Sequence of chain 1.D:
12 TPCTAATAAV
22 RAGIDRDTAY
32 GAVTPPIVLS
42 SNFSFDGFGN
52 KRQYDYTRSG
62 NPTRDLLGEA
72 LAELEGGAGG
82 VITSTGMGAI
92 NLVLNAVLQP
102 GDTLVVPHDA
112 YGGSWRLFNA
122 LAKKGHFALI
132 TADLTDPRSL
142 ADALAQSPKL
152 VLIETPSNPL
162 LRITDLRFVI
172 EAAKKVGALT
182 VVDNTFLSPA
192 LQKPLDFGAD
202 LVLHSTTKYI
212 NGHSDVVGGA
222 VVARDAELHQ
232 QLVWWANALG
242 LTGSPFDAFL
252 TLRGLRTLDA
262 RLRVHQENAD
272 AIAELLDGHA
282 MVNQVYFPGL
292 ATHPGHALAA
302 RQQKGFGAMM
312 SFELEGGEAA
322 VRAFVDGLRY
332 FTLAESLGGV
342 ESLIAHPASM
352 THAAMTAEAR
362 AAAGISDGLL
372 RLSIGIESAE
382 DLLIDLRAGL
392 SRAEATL

Sequence of chain 1.C:
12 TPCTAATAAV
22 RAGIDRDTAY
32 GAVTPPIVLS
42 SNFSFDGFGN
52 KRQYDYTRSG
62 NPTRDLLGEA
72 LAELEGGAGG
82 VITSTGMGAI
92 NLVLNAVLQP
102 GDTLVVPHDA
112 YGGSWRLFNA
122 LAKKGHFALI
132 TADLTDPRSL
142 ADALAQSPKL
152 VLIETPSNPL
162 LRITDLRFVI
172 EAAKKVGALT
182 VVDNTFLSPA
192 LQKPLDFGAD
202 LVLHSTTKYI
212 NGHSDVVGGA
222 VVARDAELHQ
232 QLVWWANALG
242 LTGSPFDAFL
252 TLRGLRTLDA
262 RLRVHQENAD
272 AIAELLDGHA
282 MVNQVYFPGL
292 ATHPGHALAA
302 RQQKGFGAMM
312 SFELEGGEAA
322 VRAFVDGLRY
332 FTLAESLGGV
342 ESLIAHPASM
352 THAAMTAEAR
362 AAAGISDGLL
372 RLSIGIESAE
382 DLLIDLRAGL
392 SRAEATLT

The protein below binds the small molecule below.
Small molecule (SMILES): Cc1ncc(COP(=O)(O)O)c(/C=N/[C@@H](CCSC[C@H](N)C(=O)O)C(=O)O)c1O

Binding-site contacts:
Ligand atom C2 contacts residue ASP184 of chain 1.D at 3.4 Å.
Ligand atom N1 contacts residue ASP184 of chain 1.D at 2.5 Å (salt-bridge).
Ligand atom OT contacts residue ARG372 of chain 1.D at 2.9 Å (salt-bridge).
Ligand atom C4 contacts residue TYR112 of chain 1.D at 3.4 Å (hydrophobic).
Ligand atom CH contacts residue SER60 of chain 1.C at 3.5 Å.
Ligand atom O2P contacts residue SER206 of chain 1.D at 2.8 Å (h-bond).
Ligand atom O2P contacts residue TYR57 of chain 1.C at 3.5 Å (h-bond).
Ligand atom O3 contacts residue ASN159 of chain 1.D at 2.9 Å (h-bond).
Ligand atom O2P contacts residue THR208 of chain 1.D at 2.8 Å (h-bond).
Ligand atom C6 contacts residue ASP184 of chain 1.D at 3.4 Å.
Ligand atom O contacts residue SER337 of chain 1.D at 2.8 Å (h-bond).
Ligand atom P contacts residue GLY87 of chain 1.D at 3.6 Å.
Ligand atom O4P contacts residue SER206 of chain 1.D at 3.1 Å.
Ligand atom OX2 contacts residue ASN238 of chain 1.C at 3.3 Å (h-bond).
Ligand atom CA contacts residue LYS209 of chain 1.D at 3.4 Å.
Ligand atom C4A contacts residue LYS209 of chain 1.D at 3.6 Å.
Ligand atom O3P contacts residue GLY87 of chain 1.D at 3.0 Å (h-bond).
Ligand atom OX1 contacts residue ASN238 of chain 1.C at 3.5 Å (h-bond).
Ligand atom OX1 contacts residue ARG117 of chain 1.D at 2.9 Å (salt-bridge).
Ligand atom C5 contacts residue TYR112 of chain 1.D at 3.5 Å (hydrophobic).
Ligand atom O3P contacts residue ARG59 of chain 1.C at 2.7 Å (salt-bridge).
Ligand atom OX2 contacts residue ARG117 of chain 1.D at 2.6 Å (salt-bridge).
Ligand atom NH contacts residue GLU336 of chain 1.D at 2.9 Å (salt-bridge).
Ligand atom O2P contacts residue GLY87 of chain 1.D at 3.2 Å (h-bond).
Ligand atom CH contacts residue ARG117 of chain 1.D at 3.1 Å.
Ligand atom O1P contacts residue TYR57 of chain 1.C at 2.5 Å (h-bond).
Ligand atom O1P contacts residue ARG59 of chain 1.C at 2.9 Å (salt-bridge).
Ligand atom SD contacts residue TYR112 of chain 1.D at 3.4 Å (h-bond).
Ligand atom OX1 contacts residue ARG59 of chain 1.C at 2.8 Å (salt-bridge).
Ligand atom C2A contacts residue ASP184 of chain 1.D at 3.3 Å.
Ligand atom O2P contacts residue VAL218 of chain 1.D at 3.6 Å.
Ligand atom CE contacts residue TYR112 of chain 1.D at 3.2 Å (hydrophobic).
Ligand atom O contacts residue ARG372 of chain 1.D at 2.8 Å (salt-bridge).
Ligand atom OT contacts residue ASN159 of chain 1.D at 3.0 Å (h-bond).
Ligand atom O4P contacts residue GLY87 of chain 1.D at 3.3 Å.
Ligand atom O3P contacts residue MET88 of chain 1.D at 2.8 Å (h-bond).
Ligand atom OX1 contacts residue TYR112 of chain 1.D at 3.5 Å (h-bond).
Ligand atom CB contacts residue TYR112 of chain 1.D at 3.3 Å (hydrophobic).
Ligand atom O contacts residue THR352 of chain 1.D at 3.4 Å.
Ligand atom NH contacts residue ASP56 of chain 1.C at 3.3 Å (salt-bridge).